Sequence of chain 1.M:
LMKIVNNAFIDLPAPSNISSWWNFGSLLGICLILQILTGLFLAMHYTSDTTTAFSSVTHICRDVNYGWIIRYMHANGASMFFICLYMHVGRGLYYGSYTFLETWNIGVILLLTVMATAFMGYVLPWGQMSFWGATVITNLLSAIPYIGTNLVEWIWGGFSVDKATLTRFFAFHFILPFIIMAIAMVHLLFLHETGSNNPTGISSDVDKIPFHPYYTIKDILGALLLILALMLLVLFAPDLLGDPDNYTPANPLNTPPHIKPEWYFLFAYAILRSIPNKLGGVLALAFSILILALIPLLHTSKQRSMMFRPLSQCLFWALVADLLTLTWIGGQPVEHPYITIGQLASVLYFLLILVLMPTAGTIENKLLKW

A small-molecule ligand and the protein it binds are described below.
Small molecule (SMILES): CCCCCCO[C@@H]1O[C@H](CO)[C@@H](O)[C@H](O)[C@H]1O

Sequence of chain 1.N:
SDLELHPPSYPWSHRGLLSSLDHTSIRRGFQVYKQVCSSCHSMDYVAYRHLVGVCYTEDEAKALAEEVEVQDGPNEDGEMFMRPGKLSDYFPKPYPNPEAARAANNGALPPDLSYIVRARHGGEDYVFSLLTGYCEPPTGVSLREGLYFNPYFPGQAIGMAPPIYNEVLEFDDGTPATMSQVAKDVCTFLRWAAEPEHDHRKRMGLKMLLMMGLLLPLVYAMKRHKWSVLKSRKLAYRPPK

Binding-site contacts:
Ligand atom C2 contacts residue GLY251 of chain 1.M at 3.9 Å.
Ligand atom O2 contacts residue LEU250 of chain 1.M at 4.4 Å.
Ligand atom O5 contacts residue LEU249 of chain 1.M at 4.1 Å.
Ligand atom O3 contacts residue ASP252 of chain 1.M at 4.2 Å.
Ligand atom O3 contacts residue LYS269 of chain 1.M at 3.9 Å.
Ligand atom O6 contacts residue HIS121 of chain 1.N at 4.2 Å.
Ligand atom C3 contacts residue GLY251 of chain 1.M at 3.8 Å.
Ligand atom O4 contacts residue HIS121 of chain 1.N at 3.0 Å.
Ligand atom O1 contacts residue LEU249 of chain 1.M at 3.4 Å (h-bond).
Ligand atom O2 contacts residue TRP272 of chain 1.M at 4.1 Å.
Ligand atom C1' contacts residue LEU249 of chain 1.M at 4.3 Å (hydrophobic).
Ligand atom O4 contacts residue LYS269 of chain 1.M at 3.3 Å.
Ligand atom C5' contacts residue LEU249 of chain 1.M at 4.2 Å (hydrophobic).
Ligand atom C6' contacts residue LEU249 of chain 1.M at 4.3 Å (hydrophobic).
Ligand atom O3 contacts residue GLY251 of chain 1.M at 3.1 Å (h-bond).
Ligand atom C2' contacts residue LEU249 of chain 1.M at 3.7 Å (hydrophobic).
Ligand atom C4 contacts residue GLY251 of chain 1.M at 3.8 Å.
Ligand atom C5 contacts residue LYS269 of chain 1.M at 4.3 Å.
Ligand atom C2 contacts residue LEU249 of chain 1.M at 3.6 Å (hydrophobic).
Ligand atom C3 contacts residue LYS269 of chain 1.M at 3.8 Å.
Ligand atom C6 contacts residue HIS121 of chain 1.N at 3.5 Å.
Ligand atom O4 contacts residue PRO253 of chain 1.M at 4.1 Å.
Ligand atom C4 contacts residue LYS269 of chain 1.M at 4.1 Å.
Ligand atom C1 contacts residue LEU249 of chain 1.M at 3.9 Å (hydrophobic).
Ligand atom C4 contacts residue HIS121 of chain 1.N at 3.9 Å.
Ligand atom C5 contacts residue HIS121 of chain 1.N at 4.2 Å.
Ligand atom O2 contacts residue LEU249 of chain 1.M at 4.2 Å.
Ligand atom O4 contacts residue GLY251 of chain 1.M at 4.4 Å.